Binding-site contacts:
Ligand atom OP2 contacts residue TYR85 of chain 15.C at 2.6 Å (h-bond).
Ligand atom OP1 contacts residue SER51 of chain 29.C at 2.7 Å (h-bond).
Ligand atom O4' contacts residue LYS61 of chain 15.C at 3.7 Å.
Ligand atom OP1 contacts residue SER52 of chain 29.C at 3.1 Å.
Ligand atom O5' contacts residue LYS89 of chain 29.C at 3.2 Å (salt-bridge).
Ligand atom OP1 contacts residue ASN55 of chain 29.C at 3.2 Å.
Ligand atom N6 contacts residue CYS46 of chain 15.C at 3.6 Å (h-bond).
Ligand atom OP2 contacts residue LYS43 of chain 15.C at 2.7 Å (salt-bridge).
Ligand atom O5' contacts residue ARG49 of chain 29.C at 3.6 Å (salt-bridge).
Ligand atom N7 contacts residue THR45 of chain 15.C at 2.7 Å (h-bond).
Ligand atom C5 contacts residue THR45 of chain 15.C at 3.4 Å.
Ligand atom N1 contacts residue SER47 of chain 15.C at 2.7 Å (h-bond).
Ligand atom C6 contacts residue THR59 of chain 15.C at 3.5 Å.
Ligand atom O5' contacts residue LYS57 of chain 29.C at 2.8 Å (salt-bridge).
Ligand atom OP1 contacts residue LYS89 of chain 29.C at 3.5 Å (salt-bridge).
Ligand atom OP2 contacts residue THR91 of chain 29.C at 3.7 Å.
Ligand atom N6 contacts residue THR59 of chain 15.C at 2.7 Å (h-bond).
Ligand atom OP1 contacts residue ASN55 of chain 29.C at 3.0 Å (h-bond).
Ligand atom P contacts residue ARG49 of chain 29.C at 3.7 Å.
Ligand atom N6 contacts residue THR45 of chain 15.C at 2.8 Å (h-bond).
Ligand atom OP1 contacts residue ARG49 of chain 29.C at 2.6 Å (salt-bridge).
Ligand atom OP2 contacts residue LYS57 of chain 29.C at 3.0 Å (salt-bridge).
Ligand atom OP1 contacts residue LYS57 of chain 29.C at 2.9 Å.
Ligand atom OP2 contacts residue LYS89 of chain 29.C at 3.5 Å (salt-bridge).
Ligand atom C4' contacts residue ARG49 of chain 29.C at 3.6 Å.
Ligand atom C2 contacts residue SER47 of chain 15.C at 3.2 Å.
Ligand atom C5' contacts residue LYS57 of chain 29.C at 3.8 Å.
Ligand atom C5' contacts residue ARG49 of chain 29.C at 2.6 Å.
Ligand atom P contacts residue SER51 of chain 29.C at 3.2 Å.
Ligand atom C8 contacts residue LYS61 of chain 15.C at 3.6 Å.
Ligand atom OP2 contacts residue SER51 of chain 29.C at 3.3 Å (h-bond).
Ligand atom O3' contacts residue ARG49 of chain 29.C at 3.6 Å (salt-bridge).
Ligand atom OP2 contacts residue LYS57 of chain 29.C at 3.5 Å (salt-bridge).
Ligand atom N9 contacts residue LYS61 of chain 15.C at 3.8 Å.
Ligand atom P contacts residue LYS57 of chain 29.C at 3.1 Å.
Ligand atom N1 contacts residue THR59 of chain 15.C at 3.4 Å.
Ligand atom C6 contacts residue THR45 of chain 15.C at 3.4 Å.
Ligand atom N7 contacts residue LYS61 of chain 15.C at 3.4 Å.
Ligand atom O3' contacts residue SER51 of chain 29.C at 3.3 Å (h-bond).
Ligand atom N7 contacts residue TYR85 of chain 15.C at 3.8 Å.

Sequence of chain 15.C:
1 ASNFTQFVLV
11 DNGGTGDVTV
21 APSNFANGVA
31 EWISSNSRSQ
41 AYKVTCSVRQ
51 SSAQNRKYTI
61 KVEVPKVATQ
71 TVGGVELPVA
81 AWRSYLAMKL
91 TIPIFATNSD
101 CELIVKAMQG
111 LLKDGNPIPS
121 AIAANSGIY

Sequence of chain 29.C:
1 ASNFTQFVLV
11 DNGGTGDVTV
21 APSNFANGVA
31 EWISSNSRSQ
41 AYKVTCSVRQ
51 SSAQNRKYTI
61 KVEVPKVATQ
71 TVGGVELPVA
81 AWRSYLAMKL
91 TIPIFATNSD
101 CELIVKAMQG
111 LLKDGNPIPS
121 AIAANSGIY

A small-molecule ligand and the protein it binds are described below.
Small molecule (SMILES): Nc1ccn([C@@H]2O[C@H](CO[P](=O)(O)O[C@H]3[C@@H](O)[C@H](n4cnc5c(N)ncnc54)O[C@@H]3CO[P](=O)(O)O[C@H]3[C@@H](O)[C@H](n4cnc5c(=O)nc(N)[nH]c54)O[C@@H]3CO[P](=O)(O)O[C@H]3[C@@H](O)[C@H](n4cnc5c(N)ncnc54)O[C@@H]3CO[P](=O)(O)O[C@H]3[C@@H](O)[C@H](n4cnc5c(N)ncnc54)O[C@@H]3CO[P](=O)(O)O[C@H]3[C@@H](O)[C@H](n4ccc(=O)[nH]c4=O)O[C@@H]3CO[P](=O)(O)O[C@H]3[C@@H](O)[C@H](n4ccc(N)nc4=O)O[C@@H]3CO[P](=O)(O)O[C@H]3[C@@H](O)[C@H](n4ccc(=O)[nH]c4=O)O[C@@H]3CO[P](=O)(O)O[C@H]3[C@@H](O)[C@H](n4cnc5c(=O)nc(N)[nH]c54)O[C@@H]3CO)[C@@H](O)[C@H]2O)c(=O)n1